Binding-site contacts:
Ligand atom N15 contacts residue ASP84 of chain 1.H at 3.2 Å (salt-bridge).
Ligand atom N20 contacts residue ARG174 of chain 1.H at 3.9 Å.
Ligand atom O01 contacts residue ASP84 of chain 1.H at 3.0 Å (salt-bridge).
Ligand atom N14 contacts residue ARG166 of chain 1.H at 4.2 Å.
Ligand atom C03 contacts residue TYR65 of chain 1.H at 4.4 Å (hydrophobic).
Ligand atom C12 contacts residue ASP84 of chain 1.H at 4.5 Å.
Ligand atom N13 contacts residue ARG166 of chain 1.H at 4.5 Å.
Ligand atom O05 contacts residue TYR65 of chain 1.H at 3.9 Å.
Ligand atom C21 contacts residue ARG166 of chain 1.H at 4.3 Å.
Ligand atom O05 contacts residue ILE137 of chain 1.H at 3.5 Å.
Ligand atom C18 contacts residue PHE83 of chain 1.H at 4.5 Å (hydrophobic).
Ligand atom C04 contacts residue ASP62 of chain 1.H at 2.8 Å.
Ligand atom C21 contacts residue ARG174 of chain 1.H at 3.5 Å.
Ligand atom O01 contacts residue THR29 of chain 1.H at 4.4 Å.
Ligand atom O01 contacts residue ARG166 of chain 1.H at 3.8 Å.
Ligand atom N14 contacts residue ASP84 of chain 1.H at 3.8 Å.
Ligand atom N14 contacts residue GLN184 of chain 1.H at 3.4 Å (h-bond).
Ligand atom O05 contacts residue PHE89 of chain 1.H at 4.3 Å.
Ligand atom N13 contacts residue GLN184 of chain 1.H at 4.4 Å.
Ligand atom O22 contacts residue ARG166 of chain 1.H at 3.9 Å.
Ligand atom N13 contacts residue TYR65 of chain 1.H at 4.4 Å.
Ligand atom N15 contacts residue GLN184 of chain 1.H at 2.7 Å (h-bond).
Ligand atom O10 contacts residue TYR65 of chain 1.H at 4.4 Å.
Ligand atom C04 contacts residue TYR65 of chain 1.H at 4.1 Å (hydrophobic).
Ligand atom O10 contacts residue ASP62 of chain 1.H at 3.9 Å.
Ligand atom O05 contacts residue ASP62 of chain 1.H at 3.9 Å.
Ligand atom C02 contacts residue TYR65 of chain 1.H at 3.8 Å (hydrophobic).
Ligand atom C03 contacts residue ASP62 of chain 1.H at 3.8 Å.
Ligand atom N13 contacts residue ASP84 of chain 1.H at 3.3 Å (salt-bridge).
Ligand atom N14 contacts residue PHE83 of chain 1.H at 4.2 Å.
Ligand atom N13 contacts residue PHE83 of chain 1.H at 4.2 Å.
Ligand atom N15 contacts residue PHE83 of chain 1.H at 4.0 Å.
Ligand atom C02 contacts residue ASP84 of chain 1.H at 4.0 Å.
Ligand atom C12 contacts residue TYR65 of chain 1.H at 3.9 Å (hydrophobic).
Ligand atom O01 contacts residue ILE137 of chain 1.H at 3.6 Å.
Ligand atom O22 contacts residue ARG174 of chain 1.H at 2.5 Å (salt-bridge).

A small-molecule ligand and the protein it binds are described below.
Small molecule (SMILES): N=[N+]=N[C@@H]1[C@H](O)[C@@H](CO)O[C@H]1n1ccc(N)nc1=O

Sequence of chain 1.H:
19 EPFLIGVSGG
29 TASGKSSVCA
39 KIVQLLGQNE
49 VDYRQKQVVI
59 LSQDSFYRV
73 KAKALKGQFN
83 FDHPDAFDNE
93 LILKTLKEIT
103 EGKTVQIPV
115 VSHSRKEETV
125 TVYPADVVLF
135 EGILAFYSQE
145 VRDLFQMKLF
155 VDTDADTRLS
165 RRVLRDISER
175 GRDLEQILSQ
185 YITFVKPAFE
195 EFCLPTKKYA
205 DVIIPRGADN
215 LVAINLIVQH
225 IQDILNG